Sequence of chain 1.D:
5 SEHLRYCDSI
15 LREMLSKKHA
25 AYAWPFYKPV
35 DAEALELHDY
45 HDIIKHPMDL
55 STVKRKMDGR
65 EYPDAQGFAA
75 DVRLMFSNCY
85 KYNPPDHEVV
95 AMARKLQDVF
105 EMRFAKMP

A protein and the small-molecule ligand that binds it are described below.
Small molecule (SMILES): CC(=O)OC[C@]12CC[C@H]3[C@@H](C[C@H]4O[C@]45CCCC(=O)[C@]35C)[C@]1(O)CC[C@@]2(O)[C@@](C)(O)[C@@H]1CC(C)=C(C)C(=O)O1

Binding-site contacts:
Ligand atom C5 contacts residue PHE30 of chain 1.D at 4.2 Å (hydrophobic).
Ligand atom O5 contacts residue LEU39 of chain 1.D at 3.6 Å.
Ligand atom O8 contacts residue TRP28 of chain 1.D at 4.2 Å.
Ligand atom C3 contacts residue VAL93 of chain 1.D at 4.1 Å (hydrophobic).
Ligand atom C25 contacts residue LEU39 of chain 1.D at 3.8 Å (hydrophobic).
Ligand atom O2 contacts residue VAL93 of chain 1.D at 3.4 Å.
Ligand atom C5 contacts residue PRO29 of chain 1.D at 3.9 Å (hydrophobic).
Ligand atom C25 contacts residue TRP28 of chain 1.D at 3.6 Å (hydrophobic).
Ligand atom C2 contacts residue ASN87 of chain 1.D at 4.0 Å.
Ligand atom C28 contacts residue MET96 of chain 1.D at 3.6 Å (hydrophobic).
Ligand atom C24 contacts residue LEU39 of chain 1.D at 3.6 Å (hydrophobic).
Ligand atom C18 contacts residue TRP28 of chain 1.D at 4.1 Å (hydrophobic).
Ligand atom O2 contacts residue ASN87 of chain 1.D at 3.0 Å (h-bond).
Ligand atom O3 contacts residue LEU39 of chain 1.D at 4.0 Å.
Ligand atom O1 contacts residue CYS83 of chain 1.D at 3.7 Å.
Ligand atom O6 contacts residue LEU39 of chain 1.D at 4.0 Å.
Ligand atom C21 contacts residue VAL93 of chain 1.D at 4.1 Å (hydrophobic).
Ligand atom C7 contacts residue LEU39 of chain 1.D at 4.4 Å (hydrophobic).
Ligand atom O6 contacts residue TRP28 of chain 1.D at 4.2 Å.
Ligand atom O1 contacts residue ASN87 of chain 1.D at 3.1 Å (h-bond).
Ligand atom C24 contacts residue TRP28 of chain 1.D at 4.2 Å (hydrophobic).
Ligand atom C7 contacts residue PRO29 of chain 1.D at 3.4 Å (hydrophobic).
Ligand atom C contacts residue LEU41 of chain 1.D at 4.0 Å (hydrophobic).
Ligand atom C20 contacts residue VAL93 of chain 1.D at 4.3 Å (hydrophobic).
Ligand atom C8 contacts residue LEU39 of chain 1.D at 4.4 Å (hydrophobic).
Ligand atom C1 contacts residue ASN87 of chain 1.D at 3.6 Å.
Ligand atom O4 contacts residue HIS91 of chain 1.D at 4.0 Å.
Ligand atom O contacts residue ASN87 of chain 1.D at 3.3 Å (h-bond).
Ligand atom C10 contacts residue LEU41 of chain 1.D at 4.4 Å (hydrophobic).
Ligand atom C28 contacts residue GLU92 of chain 1.D at 3.9 Å.
Ligand atom O contacts residue VAL93 of chain 1.D at 3.9 Å.
Ligand atom C4 contacts residue VAL34 of chain 1.D at 4.2 Å (hydrophobic).
Ligand atom C contacts residue TYR86 of chain 1.D at 3.7 Å (hydrophobic).
Ligand atom C3 contacts residue ASN87 of chain 1.D at 3.9 Å.
Ligand atom O3 contacts residue LEU41 of chain 1.D at 4.0 Å.
Ligand atom C5 contacts residue VAL34 of chain 1.D at 3.6 Å (hydrophobic).
Ligand atom C3 contacts residue CYS83 of chain 1.D at 4.3 Å (hydrophobic).
Ligand atom C contacts residue ASN87 of chain 1.D at 3.1 Å.
Ligand atom C29 contacts residue MET96 of chain 1.D at 3.8 Å (hydrophobic).
Ligand atom O8 contacts residue MET96 of chain 1.D at 3.1 Å.